Sequence of chain 2.A:
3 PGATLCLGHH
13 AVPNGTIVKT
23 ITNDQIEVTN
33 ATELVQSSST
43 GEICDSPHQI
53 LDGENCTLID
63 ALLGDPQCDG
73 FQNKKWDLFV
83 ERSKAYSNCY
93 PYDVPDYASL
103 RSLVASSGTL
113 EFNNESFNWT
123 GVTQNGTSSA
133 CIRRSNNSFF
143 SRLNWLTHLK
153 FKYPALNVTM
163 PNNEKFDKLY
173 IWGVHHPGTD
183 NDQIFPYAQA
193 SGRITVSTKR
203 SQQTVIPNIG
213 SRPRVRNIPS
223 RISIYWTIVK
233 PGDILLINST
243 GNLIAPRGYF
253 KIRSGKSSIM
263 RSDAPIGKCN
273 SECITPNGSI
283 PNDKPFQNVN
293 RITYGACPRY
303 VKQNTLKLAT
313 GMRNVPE

Binding-site contacts:
Ligand atom C7 contacts residue NAG1 of chain 2.J at 4.1 Å.
Ligand atom O5 contacts residue LEU238 of chain 2.A at 4.3 Å.
Ligand atom O5 contacts residue ARG216 of chain 3.A at 3.5 Å (salt-bridge).
Ligand atom C8 contacts residue NAG1 of chain 2.J at 4.0 Å.
Ligand atom O7 contacts residue PRO215 of chain 3.A at 3.5 Å.
Ligand atom C3 contacts residue SER213 of chain 3.A at 4.0 Å.
Ligand atom C8 contacts residue ARG216 of chain 3.A at 4.4 Å.
Ligand atom C7 contacts residue ARG216 of chain 3.A at 3.9 Å.
Ligand atom O7 contacts residue ARG214 of chain 3.A at 4.1 Å.
Ligand atom C7 contacts residue PRO215 of chain 3.A at 4.2 Å (hydrophobic).
Ligand atom C7 contacts residue SER213 of chain 3.A at 3.7 Å.
Ligand atom C1 contacts residue ARG216 of chain 3.A at 3.9 Å.
Ligand atom C1 contacts residue SER213 of chain 3.A at 4.2 Å.
Ligand atom C2 contacts residue ASN159 of chain 2.A at 2.5 Å.
Ligand atom C2 contacts residue ARG216 of chain 3.A at 3.9 Å.
Ligand atom C1 contacts residue ASN159 of chain 2.A at 1.4 Å.
Ligand atom O7 contacts residue ASN159 of chain 2.A at 3.9 Å.
Ligand atom C8 contacts residue ILE236 of chain 2.A at 4.1 Å (hydrophobic).
Ligand atom C5 contacts residue ARG216 of chain 3.A at 4.3 Å.
Ligand atom C3 contacts residue ARG216 of chain 3.A at 4.0 Å.
Ligand atom C3 contacts residue ASN159 of chain 2.A at 3.8 Å.
Ligand atom C6 contacts residue THR161 of chain 2.A at 4.1 Å.
Ligand atom O4 contacts residue ARG216 of chain 3.A at 3.7 Å.
Ligand atom C7 contacts residue ASN159 of chain 2.A at 3.7 Å.
Ligand atom O7 contacts residue NAG1 of chain 2.J at 4.0 Å.
Ligand atom C4 contacts residue ASN159 of chain 2.A at 4.2 Å.
Ligand atom C2 contacts residue SER213 of chain 3.A at 4.0 Å.
Ligand atom O5 contacts residue ASN159 of chain 2.A at 2.3 Å (h-bond).
Ligand atom N2 contacts residue SER213 of chain 3.A at 3.0 Å (h-bond).
Ligand atom C8 contacts residue SER213 of chain 3.A at 3.4 Å.
Ligand atom N2 contacts residue ASN159 of chain 2.A at 3.1 Å (h-bond).
Ligand atom C4 contacts residue ARG216 of chain 3.A at 4.0 Å.
Ligand atom O3 contacts residue ARG216 of chain 3.A at 3.5 Å.
Ligand atom C8 contacts residue PRO215 of chain 3.A at 4.1 Å (hydrophobic).
Ligand atom C5 contacts residue ASN159 of chain 2.A at 3.6 Å.
Ligand atom O3 contacts residue SER213 of chain 3.A at 4.4 Å.
Ligand atom C8 contacts residue THR181 of chain 3.A at 4.2 Å.
Ligand atom O7 contacts residue ARG216 of chain 3.A at 3.0 Å (salt-bridge).

This protein binds this small molecule.
Small molecule (SMILES): CC(=O)N[C@H]1[C@H](O[C@H]2[C@H](O)[C@@H](NC(C)=O)CO[C@@H]2CO)O[C@H](CO)[C@@H](O)[C@@H]1O

Sequence of chain 3.A:
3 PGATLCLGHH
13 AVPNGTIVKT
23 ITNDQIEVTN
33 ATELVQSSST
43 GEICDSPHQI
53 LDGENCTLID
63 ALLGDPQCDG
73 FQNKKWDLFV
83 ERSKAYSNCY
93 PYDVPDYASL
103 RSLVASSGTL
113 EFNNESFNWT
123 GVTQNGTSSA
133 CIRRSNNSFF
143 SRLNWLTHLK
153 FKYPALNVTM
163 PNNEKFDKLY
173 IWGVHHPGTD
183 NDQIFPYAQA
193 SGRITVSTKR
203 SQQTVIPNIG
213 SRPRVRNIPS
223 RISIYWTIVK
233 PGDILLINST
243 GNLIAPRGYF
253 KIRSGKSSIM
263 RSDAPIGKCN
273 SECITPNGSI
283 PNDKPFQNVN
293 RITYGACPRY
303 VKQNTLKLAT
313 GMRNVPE